This protein binds this small molecule.
Small molecule (SMILES): C[C@@H]1O[C@H](O)[C@@H](O)[C@H](O)[C@@H]1O

Binding-site contacts:
Ligand atom C1 contacts residue TYR146 of chain 1.A at 3.6 Å (hydrophobic).
Ligand atom O2 contacts residue ALA207 of chain 1.A at 3.4 Å.
Ligand atom O3 contacts residue TRP56 of chain 1.A at 3.1 Å (h-bond).
Ligand atom C2 contacts residue TYR146 of chain 1.A at 3.5 Å (hydrophobic).
Ligand atom O5 contacts residue TRP203 of chain 1.A at 3.6 Å.
Ligand atom C6 contacts residue TRP203 of chain 1.A at 3.8 Å (hydrophobic).
Ligand atom C6 contacts residue TRP309 of chain 1.A at 3.8 Å (hydrophobic).
Ligand atom C3 contacts residue HIS98 of chain 1.A at 3.8 Å.
Ligand atom C1 contacts residue ASP205 of chain 1.A at 3.4 Å.
Ligand atom C4 contacts residue HIS45 of chain 1.A at 3.5 Å.
Ligand atom C3 contacts residue TRP56 of chain 1.A at 3.9 Å (hydrophobic).
Ligand atom O2 contacts residue HIS99 of chain 1.A at 2.8 Å (h-bond).
Ligand atom O1 contacts residue ASP205 of chain 1.A at 2.6 Å (salt-bridge).
Ligand atom C4 contacts residue TRP309 of chain 1.A at 3.6 Å (hydrophobic).
Ligand atom O5 contacts residue TYR146 of chain 1.A at 3.4 Å (h-bond).
Ligand atom O1 contacts residue HIS99 of chain 1.A at 3.7 Å.
Ligand atom C5 contacts residue HIS45 of chain 1.A at 4.1 Å.
Ligand atom O4 contacts residue HIS98 of chain 1.A at 2.8 Å (h-bond).
Ligand atom C4 contacts residue TYR146 of chain 1.A at 4.0 Å (hydrophobic).
Ligand atom O4 contacts residue HIS45 of chain 1.A at 2.7 Å (h-bond).
Ligand atom C6 contacts residue PHE43 of chain 1.A at 3.6 Å (hydrophobic).
Ligand atom C4 contacts residue HIS98 of chain 1.A at 3.9 Å.
Ligand atom C1 contacts residue HIS99 of chain 1.A at 4.2 Å.
Ligand atom C2 contacts residue HIS99 of chain 1.A at 3.3 Å.
Ligand atom O3 contacts residue HIS99 of chain 1.A at 4.2 Å.
Ligand atom C2 contacts residue TRP56 of chain 1.A at 3.9 Å (hydrophobic).
Ligand atom O1 contacts residue ALA207 of chain 1.A at 3.5 Å.
Ligand atom O3 contacts residue TRP309 of chain 1.A at 4.0 Å.
Ligand atom C1 contacts residue ALA207 of chain 1.A at 4.0 Å (hydrophobic).
Ligand atom C5 contacts residue TRP309 of chain 1.A at 4.0 Å (hydrophobic).
Ligand atom O2 contacts residue TRP56 of chain 1.A at 3.0 Å (h-bond).
Ligand atom C3 contacts residue TRP309 of chain 1.A at 3.9 Å (hydrophobic).
Ligand atom C6 contacts residue HIS45 of chain 1.A at 3.5 Å.
Ligand atom C5 contacts residue TYR146 of chain 1.A at 4.2 Å (hydrophobic).
Ligand atom O5 contacts residue ASP205 of chain 1.A at 4.1 Å.
Ligand atom C6 contacts residue ASP302 of chain 1.A at 4.0 Å.
Ligand atom O4 contacts residue TYR146 of chain 1.A at 3.0 Å (h-bond).
Ligand atom O1 contacts residue TYR146 of chain 1.A at 3.2 Å (h-bond).
Ligand atom C2 contacts residue HIS98 of chain 1.A at 4.0 Å.
Ligand atom O3 contacts residue HIS98 of chain 1.A at 3.0 Å (h-bond).

Sequence of chain 1.A:
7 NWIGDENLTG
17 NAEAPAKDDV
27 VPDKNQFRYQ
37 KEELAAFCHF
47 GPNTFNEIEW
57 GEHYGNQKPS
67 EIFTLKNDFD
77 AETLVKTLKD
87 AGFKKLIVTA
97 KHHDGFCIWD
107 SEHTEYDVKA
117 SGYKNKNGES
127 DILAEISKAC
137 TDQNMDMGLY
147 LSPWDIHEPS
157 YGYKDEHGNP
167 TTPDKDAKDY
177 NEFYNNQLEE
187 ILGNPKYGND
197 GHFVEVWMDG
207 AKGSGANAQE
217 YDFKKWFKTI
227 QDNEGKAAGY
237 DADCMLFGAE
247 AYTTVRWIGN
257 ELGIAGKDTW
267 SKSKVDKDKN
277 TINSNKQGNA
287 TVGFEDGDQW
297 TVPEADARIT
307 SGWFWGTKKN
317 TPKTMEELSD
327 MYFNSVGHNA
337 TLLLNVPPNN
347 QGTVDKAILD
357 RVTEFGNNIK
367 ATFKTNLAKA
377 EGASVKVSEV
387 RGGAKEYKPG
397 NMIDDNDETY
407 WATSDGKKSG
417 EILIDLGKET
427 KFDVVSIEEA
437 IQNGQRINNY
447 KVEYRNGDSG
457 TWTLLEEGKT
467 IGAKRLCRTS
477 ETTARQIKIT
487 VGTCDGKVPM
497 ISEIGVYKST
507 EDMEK